Binding-site contacts:
Ligand atom C3C contacts residue VAL188 of chain 3.A at 3.3 Å (hydrophobic).
Ligand atom C4 contacts residue MET224 of chain 3.A at 3.8 Å (hydrophobic).
Ligand atom C6C contacts residue MET221 of chain 3.A at 3.7 Å (hydrophobic).
Ligand atom C5C contacts residue TYR128 of chain 3.A at 3.5 Å (hydrophobic).
Ligand atom N3A contacts residue ASN219 of chain 3.A at 3.0 Å (h-bond).
Ligand atom O1 contacts residue PHE186 of chain 3.A at 3.5 Å.
Ligand atom C4 contacts residue TYR152 of chain 3.A at 3.9 Å (hydrophobic).
Ligand atom C7C contacts residue TYR197 of chain 3.A at 3.8 Å (hydrophobic).
Ligand atom C31 contacts residue SER175 of chain 3.A at 3.6 Å.
Ligand atom C5B contacts residue LEU106 of chain 3.A at 3.5 Å (hydrophobic).
Ligand atom N2 contacts residue PHE186 of chain 3.A at 3.7 Å.
Ligand atom C2C contacts residue VAL188 of chain 3.A at 3.2 Å (hydrophobic).
Ligand atom C3 contacts residue PRO174 of chain 3.A at 3.8 Å (hydrophobic).
Ligand atom O1B contacts residue TYR128 of chain 3.A at 3.9 Å.
Ligand atom C2B contacts residue MET221 of chain 3.A at 3.5 Å (hydrophobic).
Ligand atom C6C contacts residue VAL191 of chain 3.A at 3.2 Å (hydrophobic).
Ligand atom O1 contacts residue VAL188 of chain 3.A at 3.8 Å.
Ligand atom C4 contacts residue PHE186 of chain 3.A at 3.6 Å (hydrophobic).
Ligand atom C5B contacts residue TYR197 of chain 3.A at 3.7 Å (hydrophobic).
Ligand atom C4B contacts residue LEU106 of chain 3.A at 3.7 Å (hydrophobic).
Ligand atom C4A contacts residue ASN219 of chain 3.A at 3.5 Å.
Ligand atom C6B contacts residue TYR197 of chain 3.A at 3.6 Å (hydrophobic).
Ligand atom C7C contacts residue TYR128 of chain 3.A at 3.6 Å (hydrophobic).
Ligand atom C31 contacts residue PRO174 of chain 3.A at 3.4 Å (hydrophobic).
Ligand atom O1 contacts residue ALA24 of chain 3.C at 3.6 Å.
Ligand atom N2 contacts residue ALA24 of chain 3.C at 3.4 Å.
Ligand atom O1 contacts residue TYR152 of chain 3.A at 3.9 Å.
Ligand atom C3B contacts residue MET221 of chain 3.A at 3.8 Å (hydrophobic).
Ligand atom O1B contacts residue MET221 of chain 3.A at 3.4 Å.
Ligand atom C5 contacts residue PHE186 of chain 3.A at 3.5 Å (hydrophobic).
Ligand atom C5C contacts residue ILE104 of chain 3.A at 3.8 Å (hydrophobic).
Ligand atom C1B contacts residue MET221 of chain 3.A at 3.8 Å (hydrophobic).
Ligand atom C31 contacts residue ALA150 of chain 3.A at 3.5 Å (hydrophobic).
Ligand atom C5 contacts residue TYR152 of chain 3.A at 3.8 Å (hydrophobic).
Ligand atom C3C contacts residue TYR128 of chain 3.A at 3.9 Å (hydrophobic).
Ligand atom C3 contacts residue PHE186 of chain 3.A at 3.8 Å (hydrophobic).
Ligand atom C4C contacts residue TYR152 of chain 3.A at 3.8 Å (hydrophobic).
Ligand atom C6B contacts residue LEU106 of chain 3.A at 3.9 Å (hydrophobic).
Ligand atom C31 contacts residue VAL176 of chain 3.A at 3.3 Å (hydrophobic).
Ligand atom CM1 contacts residue SER107 of chain 3.A at 3.9 Å.

Sequence of chain 3.A:
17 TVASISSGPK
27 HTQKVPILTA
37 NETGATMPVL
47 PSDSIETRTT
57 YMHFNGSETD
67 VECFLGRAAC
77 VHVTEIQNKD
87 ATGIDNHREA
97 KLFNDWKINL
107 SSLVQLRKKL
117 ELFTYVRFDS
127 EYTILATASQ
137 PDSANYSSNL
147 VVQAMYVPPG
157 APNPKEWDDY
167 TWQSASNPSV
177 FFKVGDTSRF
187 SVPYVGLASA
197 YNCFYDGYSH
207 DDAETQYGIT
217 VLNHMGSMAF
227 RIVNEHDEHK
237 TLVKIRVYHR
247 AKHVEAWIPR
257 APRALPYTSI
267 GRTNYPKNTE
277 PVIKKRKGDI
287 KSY

Sequence of chain 3.C:
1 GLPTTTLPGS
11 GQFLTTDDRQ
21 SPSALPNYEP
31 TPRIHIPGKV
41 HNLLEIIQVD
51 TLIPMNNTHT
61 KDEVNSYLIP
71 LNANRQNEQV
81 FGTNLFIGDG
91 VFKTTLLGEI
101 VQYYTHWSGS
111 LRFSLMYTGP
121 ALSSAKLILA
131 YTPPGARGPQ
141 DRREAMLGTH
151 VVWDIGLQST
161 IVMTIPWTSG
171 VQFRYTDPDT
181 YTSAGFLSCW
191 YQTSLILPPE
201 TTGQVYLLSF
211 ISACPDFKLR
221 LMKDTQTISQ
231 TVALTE

A small-molecule ligand and the protein it binds are described below.
Small molecule (SMILES): Cc1cc(CCCCCCCOc2ccc(C3=N[C@@H](C)CO3)cc2)on1